A protein and the small-molecule ligand that binds it are described below.
Small molecule (SMILES): Nc1nc2c(ncn2[C@@H]2O[C@H](CO[P](=O)(O)O[P](=O)(O)NP(=O)(O)O)[C@@H](O)[C@H]2O)c(=O)[nH]1

Sequence of chain 1.E:
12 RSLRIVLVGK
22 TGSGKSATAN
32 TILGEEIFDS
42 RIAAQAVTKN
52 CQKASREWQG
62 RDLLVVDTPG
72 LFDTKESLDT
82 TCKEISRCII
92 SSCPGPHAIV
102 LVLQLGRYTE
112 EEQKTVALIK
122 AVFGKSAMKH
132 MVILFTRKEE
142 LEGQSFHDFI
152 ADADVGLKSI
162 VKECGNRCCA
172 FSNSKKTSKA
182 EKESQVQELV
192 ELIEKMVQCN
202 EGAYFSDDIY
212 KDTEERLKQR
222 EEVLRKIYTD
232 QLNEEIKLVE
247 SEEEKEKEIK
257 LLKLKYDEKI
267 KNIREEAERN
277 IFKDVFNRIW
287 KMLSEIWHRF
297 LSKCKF

Binding-site contacts:
Ligand atom O6 contacts residue ASN174 of chain 1.E at 2.6 Å (h-bond).
Ligand atom O1G contacts residue GLY23 of chain 1.E at 3.5 Å (h-bond).
Ligand atom O3A contacts residue GLY25 of chain 1.E at 3.3 Å (h-bond).
Ligand atom C6 contacts residue ASN174 of chain 1.E at 3.3 Å.
Ligand atom C2 contacts residue GLU140 of chain 1.E at 3.0 Å.
Ligand atom C3' contacts residue ARG42 of chain 1.E at 3.7 Å.
Ligand atom O3G contacts residue VAL48 of chain 1.E at 3.3 Å.
Ligand atom N1 contacts residue ARG138 of chain 1.E at 3.4 Å.
Ligand atom O2B contacts residue SER27 of chain 1.E at 3.3 Å.
Ligand atom PG contacts residue MG1 of chain 1.O at 3.2 Å.
Ligand atom O1B contacts residue LYS26 of chain 1.E at 2.7 Å (salt-bridge).
Ligand atom O6 contacts residue PHE172 of chain 1.E at 3.6 Å (h-bond).
Ligand atom O1B contacts residue SER24 of chain 1.E at 3.5 Å (h-bond).
Ligand atom O3G contacts residue THR49 of chain 1.E at 3.2 Å (h-bond).
Ligand atom PB contacts residue LYS26 of chain 1.E at 3.7 Å.
Ligand atom O2A contacts residue ARG42 of chain 1.E at 2.8 Å (salt-bridge).
Ligand atom C5 contacts residue ASN174 of chain 1.E at 3.5 Å.
Ligand atom O2G contacts residue LYS26 of chain 1.E at 3.1 Å (salt-bridge).
Ligand atom O3' contacts residue ARG42 of chain 1.E at 3.1 Å.
Ligand atom N3B contacts residue GLY23 of chain 1.E at 3.0 Å (h-bond).
Ligand atom O3' contacts residue ILE43 of chain 1.E at 3.0 Å (h-bond).
Ligand atom C5' contacts residue ARG42 of chain 1.E at 3.6 Å.
Ligand atom O2G contacts residue MG1 of chain 1.O at 2.6 Å.
Ligand atom O2A contacts residue VAL48 of chain 1.E at 3.5 Å.
Ligand atom C6 contacts residue ARG138 of chain 1.E at 3.4 Å.
Ligand atom O6 contacts residue ARG138 of chain 1.E at 2.9 Å (salt-bridge).
Ligand atom N7 contacts residue ASN174 of chain 1.E at 3.1 Å (h-bond).
Ligand atom N2 contacts residue GLU140 of chain 1.E at 2.2 Å (salt-bridge).
Ligand atom C8 contacts residue ALA28 of chain 1.E at 3.5 Å (hydrophobic).
Ligand atom O1A contacts residue SER27 of chain 1.E at 3.3 Å.
Ligand atom N1 contacts residue GLU140 of chain 1.E at 3.0 Å (salt-bridge).
Ligand atom O6 contacts residue THR137 of chain 1.E at 3.4 Å.
Ligand atom O1G contacts residue THR22 of chain 1.E at 2.4 Å (h-bond).
Ligand atom O1A contacts residue ALA28 of chain 1.E at 3.3 Å (h-bond).
Ligand atom O2B contacts residue MG1 of chain 1.O at 2.6 Å.
Ligand atom N3 contacts residue ARG138 of chain 1.E at 3.7 Å.
Ligand atom O1A contacts residue SER41 of chain 1.E at 3.2 Å.
Ligand atom N7 contacts residue ALA28 of chain 1.E at 3.5 Å.
Ligand atom O3G contacts residue MG1 of chain 1.O at 2.6 Å.
Ligand atom O1B contacts residue GLY25 of chain 1.E at 3.0 Å (h-bond).